Sequence of chain 1.C:
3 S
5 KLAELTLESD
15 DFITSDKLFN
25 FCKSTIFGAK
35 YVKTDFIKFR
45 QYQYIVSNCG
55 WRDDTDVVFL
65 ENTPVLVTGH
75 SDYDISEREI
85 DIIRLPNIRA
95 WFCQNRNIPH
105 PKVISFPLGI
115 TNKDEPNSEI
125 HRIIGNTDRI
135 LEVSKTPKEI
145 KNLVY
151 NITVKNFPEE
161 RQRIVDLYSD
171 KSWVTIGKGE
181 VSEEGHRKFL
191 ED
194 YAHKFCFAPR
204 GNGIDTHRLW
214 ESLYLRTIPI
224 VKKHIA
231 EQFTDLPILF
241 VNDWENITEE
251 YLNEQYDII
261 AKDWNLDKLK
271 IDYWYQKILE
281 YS

Binding-site contacts:
Ligand atom O4' contacts residue GLY206 of chain 1.C at 3.0 Å (h-bond).
Ligand atom O4' contacts residue ASP76 of chain 1.C at 2.7 Å (salt-bridge).
Ligand atom C2D contacts residue GLU214 of chain 1.C at 3.6 Å.
Ligand atom PA contacts residue ARG211 of chain 1.C at 3.7 Å.
Ligand atom PB contacts residue ASN156 of chain 1.C at 3.6 Å.
Ligand atom O2 contacts residue ILE128 of chain 1.C at 3.7 Å.
Ligand atom C5 contacts residue ASN151 of chain 1.C at 3.7 Å.
Ligand atom C4' contacts residue ASP76 of chain 1.C at 3.6 Å.
Ligand atom O4 contacts residue GLY179 of chain 1.C at 3.5 Å.
Ligand atom O5' contacts residue THR209 of chain 1.C at 3.4 Å.
Ligand atom O3D contacts residue GLU214 of chain 1.C at 2.7 Å (salt-bridge).
Ligand atom PA contacts residue THR153 of chain 1.C at 3.6 Å.
Ligand atom O5D contacts residue ARG211 of chain 1.C at 3.2 Å (salt-bridge).
Ligand atom O1A contacts residue ARG211 of chain 1.C at 2.9 Å (salt-bridge).
Ligand atom O2B contacts residue ASN156 of chain 1.C at 2.8 Å (h-bond).
Ligand atom N3 contacts residue GLU180 of chain 1.C at 3.1 Å (salt-bridge).
Ligand atom C3D contacts residue GLU214 of chain 1.C at 3.6 Å.
Ligand atom O3A contacts residue ASN156 of chain 1.C at 3.4 Å (h-bond).
Ligand atom O1A contacts residue THR153 of chain 1.C at 3.3 Å (h-bond).
Ligand atom C4 contacts residue ASN151 of chain 1.C at 3.7 Å.
Ligand atom O2B contacts residue ARG161 of chain 1.C at 3.1 Å (salt-bridge).
Ligand atom C5 contacts residue PHE189 of chain 1.C at 3.7 Å (hydrophobic).
Ligand atom O3D contacts residue ARG211 of chain 1.C at 3.6 Å.
Ligand atom O1B contacts residue ARG161 of chain 1.C at 3.0 Å (salt-bridge).
Ligand atom O2 contacts residue HIS186 of chain 1.C at 3.6 Å.
Ligand atom O2D contacts residue GLU214 of chain 1.C at 2.6 Å (salt-bridge).
Ligand atom PB contacts residue ARG161 of chain 1.C at 3.5 Å.
Ligand atom O3' contacts residue ASP76 of chain 1.C at 3.4 Å (salt-bridge).
Ligand atom O1B contacts residue ARG211 of chain 1.C at 3.0 Å (salt-bridge).
Ligand atom C4 contacts residue PHE189 of chain 1.C at 3.5 Å (hydrophobic).
Ligand atom O4 contacts residue LYS178 of chain 1.C at 3.6 Å.
Ligand atom O4 contacts residue GLU180 of chain 1.C at 3.1 Å (salt-bridge).
Ligand atom C2' contacts residue HIS210 of chain 1.C at 3.7 Å.
Ligand atom O3D contacts residue HIS210 of chain 1.C at 3.6 Å.
Ligand atom C4 contacts residue GLU180 of chain 1.C at 3.5 Å.
Ligand atom O1A contacts residue ARG161 of chain 1.C at 2.9 Å (salt-bridge).
Ligand atom O4 contacts residue ASN151 of chain 1.C at 3.1 Å (h-bond).
Ligand atom N3 contacts residue PHE189 of chain 1.C at 3.5 Å.
Ligand atom C5' contacts residue ASP208 of chain 1.C at 3.4 Å.
Ligand atom O2A contacts residue THR153 of chain 1.C at 2.6 Å (h-bond).

A protein and the small-molecule ligand that binds it are described below.
Small molecule (SMILES): O=c1ccn([C@@H]2O[C@H](CO[P](=O)(O)O[P](=O)(O)O[C@H]3OC[C@@H](O)[C@H](O)[C@H]3O)[C@@H](O)[C@H]2O)c(=O)[nH]1